Sequence of chain 1.F:
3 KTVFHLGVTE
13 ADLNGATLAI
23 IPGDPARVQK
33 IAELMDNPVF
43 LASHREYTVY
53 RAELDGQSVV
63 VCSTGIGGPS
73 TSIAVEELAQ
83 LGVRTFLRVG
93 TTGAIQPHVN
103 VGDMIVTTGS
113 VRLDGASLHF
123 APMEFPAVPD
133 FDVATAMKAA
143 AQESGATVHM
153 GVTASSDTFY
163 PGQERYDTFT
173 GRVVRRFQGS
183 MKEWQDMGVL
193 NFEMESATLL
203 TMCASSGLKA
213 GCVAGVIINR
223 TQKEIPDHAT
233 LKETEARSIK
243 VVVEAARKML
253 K

A protein and the small-molecule ligand that binds it are described below.
Small molecule (SMILES): O=c1ccn([C@@H]2O[C@H](CO)[C@@H](O)[C@H]2O)c(=O)[nH]1

Binding-site contacts:
Ligand atom C2' contacts residue GLU197 of chain 1.E at 3.7 Å.
Ligand atom C3' contacts residue MET196 of chain 1.E at 3.9 Å (hydrophobic).
Ligand atom C5 contacts residue GLY95 of chain 1.E at 3.7 Å.
Ligand atom C1' contacts residue THR93 of chain 1.E at 3.3 Å.
Ligand atom C5 contacts residue THR94 of chain 1.E at 3.7 Å.
Ligand atom C4 contacts residue PHE161 of chain 1.E at 3.7 Å (hydrophobic).
Ligand atom N3 contacts residue PHE161 of chain 1.E at 3.6 Å.
Ligand atom C2 contacts residue GLU195 of chain 1.E at 4.0 Å.
Ligand atom C4 contacts residue GLY95 of chain 1.E at 3.6 Å.
Ligand atom C6 contacts residue THR94 of chain 1.E at 3.9 Å.
Ligand atom O2 contacts residue GLU195 of chain 1.E at 3.4 Å.
Ligand atom O2' contacts residue GLU195 of chain 1.E at 3.4 Å.
Ligand atom O4 contacts residue ILE220 of chain 1.E at 3.6 Å.
Ligand atom C6 contacts residue THR93 of chain 1.E at 3.3 Å.
Ligand atom C2 contacts residue PHE194 of chain 1.E at 3.7 Å (hydrophobic).
Ligand atom O2 contacts residue PHE194 of chain 1.E at 3.9 Å.
Ligand atom O2' contacts residue GLU197 of chain 1.E at 2.6 Å (salt-bridge).
Ligand atom C2' contacts residue MET196 of chain 1.E at 3.6 Å (hydrophobic).
Ligand atom C5 contacts residue ILE219 of chain 1.E at 3.8 Å (hydrophobic).
Ligand atom N3 contacts residue PHE194 of chain 1.E at 3.5 Å (h-bond).
Ligand atom N3 contacts residue GLN165 of chain 1.E at 2.8 Å (h-bond).
Ligand atom C2 contacts residue PHE161 of chain 1.E at 3.8 Å (hydrophobic).
Ligand atom O5' contacts residue HIS7 of chain 1.F at 2.8 Å (h-bond).
Ligand atom O2 contacts residue GLN165 of chain 1.E at 3.0 Å (h-bond).
Ligand atom C6 contacts residue ILE219 of chain 1.E at 4.0 Å (hydrophobic).
Ligand atom O5' contacts residue ARG47 of chain 1.F at 3.9 Å.
Ligand atom C5' contacts residue HIS7 of chain 1.F at 3.3 Å.
Ligand atom C5' contacts residue ILE68 of chain 1.E at 3.6 Å (hydrophobic).
Ligand atom O4 contacts residue ARG167 of chain 1.E at 3.0 Å (salt-bridge).
Ligand atom O2' contacts residue MET196 of chain 1.E at 3.0 Å (h-bond).
Ligand atom O2 contacts residue MET196 of chain 1.E at 3.4 Å.
Ligand atom O4 contacts residue GLY95 of chain 1.E at 3.6 Å.
Ligand atom C3' contacts residue GLU197 of chain 1.E at 3.5 Å.
Ligand atom O4 contacts residue GLN165 of chain 1.E at 3.5 Å (h-bond).
Ligand atom C4 contacts residue GLN165 of chain 1.E at 3.6 Å.
Ligand atom C2 contacts residue GLN165 of chain 1.E at 3.7 Å.
Ligand atom O4' contacts residue THR93 of chain 1.E at 3.2 Å (h-bond).
Ligand atom O3' contacts residue GLU197 of chain 1.E at 2.5 Å (salt-bridge).
Ligand atom O2' contacts residue THR93 of chain 1.E at 3.9 Å.
Ligand atom N1 contacts residue THR93 of chain 1.E at 3.6 Å.

Sequence of chain 1.E:
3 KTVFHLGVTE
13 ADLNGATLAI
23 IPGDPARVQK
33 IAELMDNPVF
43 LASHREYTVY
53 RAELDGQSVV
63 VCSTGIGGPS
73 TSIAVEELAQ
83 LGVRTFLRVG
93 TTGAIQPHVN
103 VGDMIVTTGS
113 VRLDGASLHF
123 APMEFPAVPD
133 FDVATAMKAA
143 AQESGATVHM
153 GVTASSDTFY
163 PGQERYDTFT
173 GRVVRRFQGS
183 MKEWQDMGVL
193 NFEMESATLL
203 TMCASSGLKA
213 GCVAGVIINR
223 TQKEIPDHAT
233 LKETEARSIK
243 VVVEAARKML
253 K